A protein and the small-molecule ligand that binds it are described below.
Small molecule (SMILES): CC(=O)N[C@@H]1[C@@H](O)[C@H](O)[C@@H](CO)O[C@H]1O

Binding-site contacts:
Ligand atom C5 contacts residue ASN576 of chain 1.B at 3.6 Å.
Ligand atom C3 contacts residue ASN576 of chain 1.B at 3.8 Å.
Ligand atom N2 contacts residue ASN576 of chain 1.B at 2.9 Å (h-bond).
Ligand atom O5 contacts residue ASN576 of chain 1.B at 2.3 Å (h-bond).
Ligand atom O7 contacts residue ASN576 of chain 1.B at 4.3 Å.
Ligand atom C4 contacts residue ASN576 of chain 1.B at 4.2 Å.
Ligand atom C7 contacts residue ASN576 of chain 1.B at 3.9 Å.
Ligand atom C1 contacts residue ASN576 of chain 1.B at 1.4 Å.
Ligand atom C2 contacts residue ASN576 of chain 1.B at 2.4 Å.

Sequence of chain 1.B:
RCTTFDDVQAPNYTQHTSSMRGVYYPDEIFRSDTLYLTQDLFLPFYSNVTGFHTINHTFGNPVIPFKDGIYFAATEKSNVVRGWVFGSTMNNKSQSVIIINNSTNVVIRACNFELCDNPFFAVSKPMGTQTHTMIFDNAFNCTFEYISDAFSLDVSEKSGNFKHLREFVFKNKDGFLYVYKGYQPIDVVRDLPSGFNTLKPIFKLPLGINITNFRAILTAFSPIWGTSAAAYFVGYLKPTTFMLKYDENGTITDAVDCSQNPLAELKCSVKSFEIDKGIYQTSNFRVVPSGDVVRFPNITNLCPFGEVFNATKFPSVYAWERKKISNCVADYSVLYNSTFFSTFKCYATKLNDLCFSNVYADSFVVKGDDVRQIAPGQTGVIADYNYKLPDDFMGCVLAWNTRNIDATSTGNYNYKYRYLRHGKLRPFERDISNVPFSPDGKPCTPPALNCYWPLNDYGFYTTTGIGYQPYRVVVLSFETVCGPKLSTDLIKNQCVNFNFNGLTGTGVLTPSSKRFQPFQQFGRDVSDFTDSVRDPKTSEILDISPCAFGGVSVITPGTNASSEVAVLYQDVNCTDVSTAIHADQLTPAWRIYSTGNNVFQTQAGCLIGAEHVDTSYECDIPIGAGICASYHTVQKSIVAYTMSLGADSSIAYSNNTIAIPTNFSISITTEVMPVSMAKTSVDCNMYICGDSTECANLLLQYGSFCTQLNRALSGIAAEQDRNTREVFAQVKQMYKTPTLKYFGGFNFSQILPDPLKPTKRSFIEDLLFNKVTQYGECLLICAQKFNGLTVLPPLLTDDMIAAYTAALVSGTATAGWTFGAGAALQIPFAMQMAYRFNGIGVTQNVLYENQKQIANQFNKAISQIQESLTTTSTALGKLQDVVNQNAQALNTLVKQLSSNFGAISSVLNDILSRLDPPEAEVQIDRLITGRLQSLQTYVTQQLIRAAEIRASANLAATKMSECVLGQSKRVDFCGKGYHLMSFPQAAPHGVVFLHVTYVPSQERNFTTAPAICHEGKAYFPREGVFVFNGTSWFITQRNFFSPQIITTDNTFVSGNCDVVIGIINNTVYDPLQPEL